Sequence of chain 1.G:
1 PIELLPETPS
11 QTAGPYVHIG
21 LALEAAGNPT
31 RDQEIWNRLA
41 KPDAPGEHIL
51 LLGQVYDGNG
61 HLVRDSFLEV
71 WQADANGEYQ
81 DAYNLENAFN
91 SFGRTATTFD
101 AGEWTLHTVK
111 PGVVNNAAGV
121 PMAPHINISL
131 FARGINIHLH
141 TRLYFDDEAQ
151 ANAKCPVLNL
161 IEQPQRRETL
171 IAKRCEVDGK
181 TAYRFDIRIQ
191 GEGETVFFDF

Sequence of chain 1.H:
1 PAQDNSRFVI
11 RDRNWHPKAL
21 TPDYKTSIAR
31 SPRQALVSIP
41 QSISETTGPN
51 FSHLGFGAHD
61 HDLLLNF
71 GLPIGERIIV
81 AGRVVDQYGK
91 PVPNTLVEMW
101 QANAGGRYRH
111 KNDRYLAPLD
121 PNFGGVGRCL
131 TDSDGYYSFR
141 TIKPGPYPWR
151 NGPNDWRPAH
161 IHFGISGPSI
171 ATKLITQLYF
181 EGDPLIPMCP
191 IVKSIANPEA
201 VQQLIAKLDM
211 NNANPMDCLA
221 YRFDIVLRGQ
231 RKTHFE

Binding-site contacts:
Ligand atom C2 contacts residue ARG157 of chain 1.H at 3.8 Å.
Ligand atom C4 contacts residue TYR147 of chain 1.H at 2.7 Å (hydrophobic).
Ligand atom C3 contacts residue ARG157 of chain 1.H at 3.6 Å.
Ligand atom O2 contacts residue PRO15 of chain 1.G at 3.9 Å.
Ligand atom O1 contacts residue PRO15 of chain 1.G at 3.8 Å.
Ligand atom C1 contacts residue PRO15 of chain 1.G at 3.5 Å (hydrophobic).
Ligand atom C8 contacts residue PRO15 of chain 1.G at 3.7 Å (hydrophobic).
Ligand atom C6 contacts residue PRO15 of chain 1.G at 3.3 Å (hydrophobic).
Ligand atom O4 contacts residue HIS160 of chain 1.H at 3.4 Å (h-bond).
Ligand atom C6 contacts residue TYR147 of chain 1.H at 3.8 Å (hydrophobic).
Ligand atom C8 contacts residue TRP149 of chain 1.H at 3.7 Å (hydrophobic).
Ligand atom C2 contacts residue THR12 of chain 1.G at 4.0 Å.
Ligand atom C7 contacts residue TRP149 of chain 1.H at 3.4 Å (hydrophobic).
Ligand atom O1 contacts residue TYR24 of chain 1.H at 2.1 Å (h-bond).
Ligand atom C3 contacts residue GLY14 of chain 1.G at 3.6 Å.
Ligand atom O1 contacts residue ARG133 of chain 1.G at 3.4 Å.
Ligand atom C5 contacts residue TYR147 of chain 1.H at 2.8 Å (hydrophobic).
Ligand atom C7 contacts residue ILE191 of chain 1.H at 3.2 Å (hydrophobic).
Ligand atom C2 contacts residue GLY14 of chain 1.G at 3.8 Å.
Ligand atom C4 contacts residue HIS162 of chain 1.H at 3.5 Å.
Ligand atom C4 contacts residue FE1 of chain 1.V at 2.8 Å.
Ligand atom C5 contacts residue PRO15 of chain 1.G at 3.4 Å (hydrophobic).
Ligand atom C3 contacts residue HIS162 of chain 1.H at 3.4 Å.
Ligand atom C3 contacts residue GLN177 of chain 1.H at 4.0 Å.
Ligand atom C4 contacts residue HIS160 of chain 1.H at 4.0 Å.
Ligand atom C8 contacts residue TYR24 of chain 1.H at 3.2 Å (hydrophobic).
Ligand atom C2 contacts residue ILE191 of chain 1.H at 3.7 Å (hydrophobic).
Ligand atom C4 contacts residue PRO15 of chain 1.G at 3.6 Å (hydrophobic).
Ligand atom C3 contacts residue TYR147 of chain 1.H at 3.8 Å (hydrophobic).
Ligand atom O4 contacts residue TYR147 of chain 1.H at 2.5 Å (h-bond).
Ligand atom C3 contacts residue PRO15 of chain 1.G at 3.8 Å (hydrophobic).
Ligand atom O4 contacts residue FE1 of chain 1.V at 1.7 Å.
Ligand atom O2 contacts residue TRP149 of chain 1.H at 3.5 Å.
Ligand atom C7 contacts residue TYR24 of chain 1.H at 3.8 Å (hydrophobic).
Ligand atom C3 contacts residue FE1 of chain 1.V at 3.6 Å.
Ligand atom C5 contacts residue FE1 of chain 1.V at 3.5 Å.
Ligand atom O4 contacts residue TYR108 of chain 1.H at 3.0 Å (h-bond).
Ligand atom O4 contacts residue HIS162 of chain 1.H at 2.5 Å (h-bond).
Ligand atom C2 contacts residue PRO15 of chain 1.G at 3.7 Å (hydrophobic).
Ligand atom C1 contacts residue ILE191 of chain 1.H at 3.8 Å (hydrophobic).

This protein binds this small molecule.
Small molecule (SMILES): O=C(O)Cc1ccc(O)cc1